A protein and the small-molecule ligand that binds it are described below.
Small molecule (SMILES): Cc1cn([C@H]2C[C@H](O[P](=O)(O)OC[C@H]3O[C@@H](n4ccc(N)nc4=O)C[C@@H]3O[P](=O)(O)OC[C@H]3O[C@@H](n4ccc(N)nc4=O)C[C@@H]3O[P](=O)(O)OC[C@H]3O[C@@H](n4cnc5c(N)ncnc54)C[C@@H]3O[P](=O)(O)OC[C@H]3O[C@@H](n4cc(C)c(=O)[nH]c4=O)C[C@@H]3O[P](=O)(O)OC[C@H]3O[C@@H](n4cnc5c(=O)nc(N)[nH]c54)C[C@@H]3O[P](=O)(O)OC[C@H]3O[C@@H](n4cc(C)c(=O)[nH]c4=O)C[C@@H]3O[P](=O)(O)OC[C@H]3O[C@@H](n4cc(C)c(=O)[nH]c4=O)C[C@@H]3O[P](=O)(O)OC[C@H]3O[C@@H](n4cnc5c(N)ncnc54)C[C@@H]3O)[C@@H](COP(=O)=O)O2)c(=O)[nH]c1=O

Binding-site contacts:
Ligand atom C2 contacts residue PRO208 of chain 1.K at 4.2 Å (hydrophobic).
Ligand atom OP1 contacts residue LYS141 of chain 1.K at 3.8 Å.
Ligand atom C2 contacts residue PHE333 of chain 1.K at 4.3 Å (hydrophobic).
Ligand atom OP1 contacts residue TYR171 of chain 1.K at 3.6 Å.
Ligand atom C4' contacts residue ARG140 of chain 1.K at 4.4 Å.
Ligand atom C3' contacts residue ARG194 of chain 1.K at 4.5 Å.
Ligand atom N3 contacts residue PRO208 of chain 1.K at 3.7 Å.
Ligand atom C4 contacts residue PHE333 of chain 1.K at 4.1 Å (hydrophobic).
Ligand atom C5' contacts residue TYR171 of chain 1.K at 2.9 Å (hydrophobic).
Ligand atom P contacts residue TYR171 of chain 1.K at 4.3 Å.
Ligand atom N3 contacts residue ASN384 of chain 1.K at 3.7 Å.
Ligand atom C1' contacts residue PHE333 of chain 1.K at 3.5 Å (hydrophobic).
Ligand atom C2' contacts residue PHE333 of chain 1.K at 3.1 Å (hydrophobic).
Ligand atom N2 contacts residue ASN384 of chain 1.K at 2.6 Å (h-bond).
Ligand atom O4' contacts residue PRO208 of chain 1.K at 4.4 Å.
Ligand atom P contacts residue TYR171 of chain 1.K at 4.1 Å.
Ligand atom O3' contacts residue TYR171 of chain 1.K at 3.9 Å.
Ligand atom N1 contacts residue ASN384 of chain 1.K at 3.2 Å (h-bond).
Ligand atom N9 contacts residue PHE333 of chain 1.K at 4.2 Å.
Ligand atom C6 contacts residue ASN384 of chain 1.K at 4.1 Å.
Ligand atom C2 contacts residue ASN384 of chain 1.K at 3.2 Å.
Ligand atom P contacts residue ARG140 of chain 1.K at 4.4 Å.
Ligand atom O3' contacts residue PHE333 of chain 1.K at 4.4 Å.
Ligand atom O3' contacts residue ARG194 of chain 1.K at 4.1 Å.
Ligand atom N3 contacts residue PHE333 of chain 1.K at 3.3 Å.
Ligand atom C4' contacts residue ARG194 of chain 1.K at 3.6 Å.
Ligand atom C2' contacts residue ARG140 of chain 1.K at 4.3 Å.
Ligand atom OP1 contacts residue TYR171 of chain 1.K at 3.7 Å.
Ligand atom C5' contacts residue ARG194 of chain 1.K at 4.4 Å.
Ligand atom C3' contacts residue TYR171 of chain 1.K at 4.2 Å (hydrophobic).
Ligand atom O4 contacts residue ASN384 of chain 1.K at 3.6 Å.
Ligand atom O6 contacts residue ASN384 of chain 1.K at 4.5 Å.
Ligand atom C4' contacts residue TYR171 of chain 1.K at 3.7 Å (hydrophobic).
Ligand atom O5' contacts residue TYR171 of chain 1.K at 3.1 Å (h-bond).
Ligand atom OP1 contacts residue ARG140 of chain 1.K at 3.7 Å.
Ligand atom N3 contacts residue LYS381 of chain 1.K at 4.3 Å.
Ligand atom N2 contacts residue PRO208 of chain 1.K at 3.9 Å.
Ligand atom O3' contacts residue ARG140 of chain 1.K at 3.5 Å (salt-bridge).
Ligand atom O4' contacts residue ARG194 of chain 1.K at 4.3 Å.
Ligand atom C3' contacts residue ARG140 of chain 1.K at 4.3 Å.

Sequence of chain 1.K:
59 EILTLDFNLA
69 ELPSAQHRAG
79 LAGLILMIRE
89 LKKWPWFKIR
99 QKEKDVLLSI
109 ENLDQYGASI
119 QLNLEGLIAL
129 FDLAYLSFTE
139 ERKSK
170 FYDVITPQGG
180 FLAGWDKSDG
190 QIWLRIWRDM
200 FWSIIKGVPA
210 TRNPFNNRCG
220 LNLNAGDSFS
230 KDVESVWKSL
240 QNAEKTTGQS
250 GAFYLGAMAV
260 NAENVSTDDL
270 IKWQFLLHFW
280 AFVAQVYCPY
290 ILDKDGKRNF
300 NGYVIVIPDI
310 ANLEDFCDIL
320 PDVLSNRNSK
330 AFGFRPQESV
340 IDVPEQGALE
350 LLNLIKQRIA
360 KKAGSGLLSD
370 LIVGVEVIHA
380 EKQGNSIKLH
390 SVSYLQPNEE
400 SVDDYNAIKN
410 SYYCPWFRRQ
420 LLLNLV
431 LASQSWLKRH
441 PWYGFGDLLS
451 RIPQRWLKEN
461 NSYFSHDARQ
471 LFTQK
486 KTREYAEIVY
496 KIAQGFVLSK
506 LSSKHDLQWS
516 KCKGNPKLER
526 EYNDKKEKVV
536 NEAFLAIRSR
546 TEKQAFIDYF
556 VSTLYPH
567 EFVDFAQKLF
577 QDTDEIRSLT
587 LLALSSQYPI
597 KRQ